Binding-site contacts:
Ligand atom O6 contacts residue GLY149 of chain 3.A at 3.4 Å.
Ligand atom C2 contacts residue ASN145 of chain 3.A at 2.4 Å.
Ligand atom O6 contacts residue ASN148 of chain 3.A at 4.2 Å.
Ligand atom C1 contacts residue ASN145 of chain 3.A at 1.5 Å.
Ligand atom N2 contacts residue ASN145 of chain 3.A at 3.0 Å (h-bond).
Ligand atom O5 contacts residue ASN148 of chain 3.A at 4.1 Å.
Ligand atom N2 contacts residue THR147 of chain 3.A at 4.5 Å.
Ligand atom C3 contacts residue ASN145 of chain 3.A at 3.7 Å.
Ligand atom C4 contacts residue ASN145 of chain 3.A at 4.0 Å.
Ligand atom C5 contacts residue ASN145 of chain 3.A at 3.6 Å.
Ligand atom O5 contacts residue ASN145 of chain 3.A at 2.4 Å (h-bond).
Ligand atom N2 contacts residue VAL146 of chain 3.A at 4.2 Å.
Ligand atom O6 contacts residue ASN150 of chain 3.A at 3.4 Å (h-bond).
Ligand atom C7 contacts residue ASN145 of chain 3.A at 4.2 Å.

Sequence of chain 3.A:
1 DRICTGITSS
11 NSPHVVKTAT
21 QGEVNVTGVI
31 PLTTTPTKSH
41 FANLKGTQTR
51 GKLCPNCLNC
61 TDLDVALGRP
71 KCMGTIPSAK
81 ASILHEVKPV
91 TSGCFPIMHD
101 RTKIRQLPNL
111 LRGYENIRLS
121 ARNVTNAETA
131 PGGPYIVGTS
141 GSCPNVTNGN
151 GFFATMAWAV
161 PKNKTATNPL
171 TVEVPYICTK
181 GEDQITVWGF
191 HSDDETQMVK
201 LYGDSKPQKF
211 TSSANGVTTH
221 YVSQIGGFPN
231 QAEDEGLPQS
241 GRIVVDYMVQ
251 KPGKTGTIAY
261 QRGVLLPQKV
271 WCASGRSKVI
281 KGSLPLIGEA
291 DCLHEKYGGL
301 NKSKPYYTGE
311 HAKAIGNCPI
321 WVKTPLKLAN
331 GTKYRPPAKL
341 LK

This protein binds this small molecule.
Small molecule (SMILES): CC(=O)N[C@@H]1[C@@H](O)[C@H](O)[C@@H](CO)O[C@H]1O